Sequence of chain 1.D:
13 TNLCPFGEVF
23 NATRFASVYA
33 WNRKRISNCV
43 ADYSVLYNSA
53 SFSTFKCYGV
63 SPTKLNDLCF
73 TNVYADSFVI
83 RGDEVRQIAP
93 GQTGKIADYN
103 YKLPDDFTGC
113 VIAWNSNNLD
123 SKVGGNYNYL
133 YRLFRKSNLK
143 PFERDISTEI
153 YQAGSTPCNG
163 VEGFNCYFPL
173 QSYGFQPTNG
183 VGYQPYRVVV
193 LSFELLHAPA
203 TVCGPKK

A protein and the small-molecule ligand that binds it are described below.
Small molecule (SMILES): CC(=O)N[C@@H]1[C@@H](O)[C@H](O)[C@@H](CO)O[C@H]1O

Binding-site contacts:
Ligand atom C8 contacts residue PHE18 of chain 1.D at 4.0 Å (hydrophobic).
Ligand atom C8 contacts residue PHE22 of chain 1.D at 4.0 Å (hydrophobic).
Ligand atom C2 contacts residue ASN23 of chain 1.D at 2.5 Å.
Ligand atom C1 contacts residue ASN23 of chain 1.D at 1.4 Å.
Ligand atom O3 contacts residue SER51 of chain 1.D at 4.2 Å.
Ligand atom C8 contacts residue LEU48 of chain 1.D at 3.9 Å (hydrophobic).
Ligand atom C7 contacts residue GLY19 of chain 1.D at 3.5 Å.
Ligand atom N2 contacts residue ASN23 of chain 1.D at 3.0 Å (h-bond).
Ligand atom O5 contacts residue ASN23 of chain 1.D at 2.3 Å (h-bond).
Ligand atom C5 contacts residue ASN23 of chain 1.D at 3.6 Å.
Ligand atom C7 contacts residue ASN23 of chain 1.D at 3.8 Å.
Ligand atom O7 contacts residue ASN23 of chain 1.D at 4.0 Å.
Ligand atom N2 contacts residue GLY19 of chain 1.D at 4.4 Å.
Ligand atom C4 contacts residue ASN23 of chain 1.D at 4.2 Å.
Ligand atom C8 contacts residue GLY19 of chain 1.D at 3.7 Å.
Ligand atom O7 contacts residue GLY19 of chain 1.D at 3.2 Å.
Ligand atom C3 contacts residue ASN23 of chain 1.D at 3.8 Å.